Sequence of chain 1.B:
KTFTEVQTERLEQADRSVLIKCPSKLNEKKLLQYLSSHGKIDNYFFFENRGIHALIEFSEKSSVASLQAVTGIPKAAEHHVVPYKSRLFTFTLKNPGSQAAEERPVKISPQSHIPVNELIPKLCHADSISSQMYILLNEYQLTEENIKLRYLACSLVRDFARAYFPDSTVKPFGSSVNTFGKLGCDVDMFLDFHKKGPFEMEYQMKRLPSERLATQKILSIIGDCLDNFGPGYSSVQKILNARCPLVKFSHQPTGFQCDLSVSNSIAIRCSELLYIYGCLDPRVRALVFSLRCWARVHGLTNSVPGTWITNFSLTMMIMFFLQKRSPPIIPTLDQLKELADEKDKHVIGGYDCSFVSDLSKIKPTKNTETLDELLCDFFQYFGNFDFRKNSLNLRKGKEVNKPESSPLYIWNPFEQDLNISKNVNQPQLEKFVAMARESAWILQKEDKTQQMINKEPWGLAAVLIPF

This protein binds this small molecule.
Small molecule (SMILES): Nc1ncnc2c1ncn2[C@@H]1O[C@H](COP(=O)(O)OP(=O)(O)OP(O)(O)=S)[C@@H](O)[C@H]1O

Binding-site contacts:
Ligand atom O2G contacts residue ASP224 of chain 1.B at 3.0 Å (salt-bridge).
Ligand atom C2' contacts residue PHE359 of chain 1.B at 3.8 Å (hydrophobic).
Ligand atom N3 contacts residue PHE359 of chain 1.B at 3.6 Å.
Ligand atom O3B contacts residue MG1 of chain 1.H at 3.8 Å.
Ligand atom PA contacts residue ASP226 of chain 1.B at 3.8 Å.
Ligand atom O1A contacts residue ASP226 of chain 1.B at 2.6 Å (salt-bridge).
Ligand atom O2G contacts residue SER213 of chain 1.B at 3.7 Å.
Ligand atom O2' contacts residue ALA314 of chain 1.B at 3.8 Å.
Ligand atom O5' contacts residue ASP226 of chain 1.B at 3.9 Å.
Ligand atom N6 contacts residue ILE467 of chain 1.B at 3.2 Å (h-bond).
Ligand atom O3' contacts residue GLY212 of chain 1.B at 3.5 Å.
Ligand atom PB contacts residue MG1 of chain 1.H at 3.4 Å.
Ligand atom O1B contacts residue PEG1 of chain 1.I at 2.9 Å (h-bond).
Ligand atom C2 contacts residue PHE359 of chain 1.B at 3.8 Å (hydrophobic).
Ligand atom O1A contacts residue ASP224 of chain 1.B at 3.5 Å (salt-bridge).
Ligand atom S1G contacts residue CYS223 of chain 1.B at 3.9 Å.
Ligand atom PG contacts residue MG1 of chain 1.H at 3.6 Å.
Ligand atom S1G contacts residue PEG1 of chain 1.I at 3.4 Å (h-bond).
Ligand atom S1G contacts residue SER213 of chain 1.B at 3.4 Å (h-bond).
Ligand atom O3G contacts residue ASN358 of chain 1.B at 3.4 Å (h-bond).
Ligand atom O2G contacts residue MG1 of chain 1.H at 2.4 Å.
Ligand atom C5' contacts residue ASP226 of chain 1.B at 3.2 Å.
Ligand atom O3B contacts residue PEG1 of chain 1.I at 3.0 Å (h-bond).
Ligand atom O3' contacts residue PHE359 of chain 1.B at 3.8 Å.
Ligand atom C2 contacts residue ASN459 of chain 1.B at 3.6 Å.
Ligand atom N1 contacts residue ILE467 of chain 1.B at 3.7 Å.
Ligand atom O3B contacts residue SER213 of chain 1.B at 3.8 Å.
Ligand atom O2B contacts residue ASP226 of chain 1.B at 2.9 Å (salt-bridge).
Ligand atom PG contacts residue SER213 of chain 1.B at 3.9 Å.
Ligand atom O1B contacts residue SER213 of chain 1.B at 3.8 Å.
Ligand atom O2B contacts residue GLY212 of chain 1.B at 3.9 Å.
Ligand atom C5 contacts residue PHE359 of chain 1.B at 3.9 Å (hydrophobic).
Ligand atom O2B contacts residue SER213 of chain 1.B at 3.0 Å (h-bond).
Ligand atom O2' contacts residue CYS317 of chain 1.B at 3.9 Å.
Ligand atom C4' contacts residue PHE211 of chain 1.B at 3.5 Å (hydrophobic).
Ligand atom O4' contacts residue PHE211 of chain 1.B at 3.6 Å.
Ligand atom O2B contacts residue MG1 of chain 1.H at 2.1 Å.
Ligand atom C4 contacts residue PHE359 of chain 1.B at 3.7 Å (hydrophobic).
Ligand atom PG contacts residue PEG1 of chain 1.I at 3.7 Å.
Ligand atom O1A contacts residue MG1 of chain 1.H at 2.7 Å.